A protein and the small-molecule ligand that binds it are described below.
Small molecule (SMILES): C=C(C)[C@H]1CN[C@H](C(=O)O)[C@H]1CC(=O)O

Binding-site contacts:
Ligand atom OXT contacts residue SER141 of chain 1.A at 2.8 Å (h-bond).
Ligand atom CG2 contacts residue TYR61 of chain 1.A at 3.6 Å (hydrophobic).
Ligand atom C contacts residue THR90 of chain 1.A at 3.4 Å.
Ligand atom O contacts residue ARG95 of chain 1.A at 2.8 Å (salt-bridge).
Ligand atom N contacts residue THR90 of chain 1.A at 3.1 Å (h-bond).
Ligand atom CG1 contacts residue THR142 of chain 1.A at 3.4 Å.
Ligand atom O contacts residue LEU89 of chain 1.A at 3.8 Å.
Ligand atom CD contacts residue GLU190 of chain 1.A at 3.5 Å.
Ligand atom C contacts residue SER141 of chain 1.A at 3.5 Å.
Ligand atom OD2 contacts residue THR142 of chain 1.A at 3.0 Å (h-bond).
Ligand atom CA contacts residue PRO88 of chain 1.A at 4.2 Å (hydrophobic).
Ligand atom N contacts residue PRO88 of chain 1.A at 2.9 Å (h-bond).
Ligand atom CD2 contacts residue TYR61 of chain 1.A at 3.5 Å (hydrophobic).
Ligand atom CD2 contacts residue VAL137 of chain 1.A at 4.0 Å (hydrophobic).
Ligand atom CD contacts residue TYR61 of chain 1.A at 3.8 Å (hydrophobic).
Ligand atom CA contacts residue GLU190 of chain 1.A at 3.5 Å.
Ligand atom CA contacts residue THR90 of chain 1.A at 3.3 Å.
Ligand atom CD1 contacts residue GLU13 of chain 1.A at 3.2 Å.
Ligand atom OD2 contacts residue SER141 of chain 1.A at 3.0 Å (h-bond).
Ligand atom N contacts residue GLU190 of chain 1.A at 2.9 Å (salt-bridge).
Ligand atom CG contacts residue TYR61 of chain 1.A at 3.6 Å (hydrophobic).
Ligand atom CG1 contacts residue SER141 of chain 1.A at 4.1 Å.
Ligand atom CB1 contacts residue GLU190 of chain 1.A at 3.7 Å.
Ligand atom CD contacts residue PRO88 of chain 1.A at 3.2 Å (hydrophobic).
Ligand atom O contacts residue THR90 of chain 1.A at 3.0 Å (h-bond).
Ligand atom N contacts residue TYR216 of chain 1.A at 4.0 Å.
Ligand atom C contacts residue ARG95 of chain 1.A at 3.4 Å.
Ligand atom CD1 contacts residue TYR61 of chain 1.A at 3.5 Å (hydrophobic).
Ligand atom CD2 contacts residue GOL1 of chain 1.G at 3.7 Å.
Ligand atom O contacts residue SER141 of chain 1.A at 4.0 Å.
Ligand atom CG1 contacts residue GLU190 of chain 1.A at 4.0 Å.
Ligand atom OXT contacts residue GLY140 of chain 1.A at 3.9 Å.
Ligand atom OD1 contacts residue GLU190 of chain 1.A at 3.8 Å.
Ligand atom CD1 contacts residue SER173 of chain 1.A at 4.2 Å.
Ligand atom O contacts residue TYR61 of chain 1.A at 3.8 Å.
Ligand atom OD1 contacts residue THR142 of chain 1.A at 2.7 Å (h-bond).
Ligand atom OXT contacts residue THR90 of chain 1.A at 4.2 Å.
Ligand atom OD2 contacts residue GLY140 of chain 1.A at 3.3 Å.
Ligand atom OXT contacts residue ARG95 of chain 1.A at 2.9 Å (salt-bridge).
Ligand atom O contacts residue PRO88 of chain 1.A at 3.4 Å (h-bond).

Sequence of chain 1.A:
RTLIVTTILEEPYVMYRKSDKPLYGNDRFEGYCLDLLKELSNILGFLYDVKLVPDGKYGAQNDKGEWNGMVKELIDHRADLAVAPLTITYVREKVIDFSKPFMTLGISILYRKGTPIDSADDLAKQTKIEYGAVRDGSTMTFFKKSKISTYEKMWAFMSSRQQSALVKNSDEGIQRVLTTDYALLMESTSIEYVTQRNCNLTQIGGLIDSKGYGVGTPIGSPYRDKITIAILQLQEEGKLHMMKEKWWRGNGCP